Binding-site contacts:
Ligand atom C15 contacts residue HEM1 of chain 1.O at 3.3 Å.
Ligand atom C22 contacts residue ASN298 of chain 1.B at 3.1 Å.
Ligand atom N01 contacts residue GLU321 of chain 1.B at 2.7 Å (salt-bridge).
Ligand atom C19 contacts residue TYR435 of chain 1.B at 3.6 Å (hydrophobic).
Ligand atom C12 contacts residue HEM1 of chain 1.O at 3.1 Å.
Ligand atom N02 contacts residue GLU321 of chain 1.B at 2.7 Å (salt-bridge).
Ligand atom C06 contacts residue GLU321 of chain 1.B at 3.5 Å.
Ligand atom C07 contacts residue GLY315 of chain 1.B at 3.7 Å.
Ligand atom N02 contacts residue MET318 of chain 1.B at 4.0 Å.
Ligand atom C02 contacts residue GLU321 of chain 1.B at 3.5 Å.
Ligand atom N02 contacts residue TRP316 of chain 1.B at 2.8 Å (h-bond).
Ligand atom C03 contacts residue PRO294 of chain 1.B at 3.9 Å (hydrophobic).
Ligand atom N02 contacts residue TYR317 of chain 1.B at 3.8 Å.
Ligand atom C08 contacts residue GLU321 of chain 1.B at 3.4 Å.
Ligand atom C07 contacts residue SER314 of chain 1.B at 4.0 Å.
Ligand atom C02 contacts residue TRP316 of chain 1.B at 3.9 Å (hydrophobic).
Ligand atom C07 contacts residue HEM1 of chain 1.O at 3.7 Å.
Ligand atom F12 contacts residue GLN207 of chain 1.B at 3.0 Å.
Ligand atom C02 contacts residue HEM1 of chain 1.O at 3.7 Å.
Ligand atom C17 contacts residue HEM1 of chain 1.O at 3.0 Å.
Ligand atom C03 contacts residue HEM1 of chain 1.O at 3.4 Å.
Ligand atom C09 contacts residue HEM1 of chain 1.O at 3.6 Å.
Ligand atom C09 contacts residue VAL296 of chain 1.B at 3.5 Å (hydrophobic).
Ligand atom C16 contacts residue HEM1 of chain 1.O at 2.9 Å.
Ligand atom C19 contacts residue HEM1 of chain 1.O at 3.5 Å.
Ligand atom F13 contacts residue GLN207 of chain 1.B at 3.9 Å.
Ligand atom C07 contacts residue PRO294 of chain 1.B at 3.8 Å (hydrophobic).
Ligand atom N02 contacts residue HEM1 of chain 1.O at 3.4 Å.
Ligand atom C17 contacts residue TRP407 of chain 1.B at 3.4 Å (hydrophobic).
Ligand atom N01 contacts residue HEM1 of chain 1.O at 3.9 Å.
Ligand atom C07 contacts residue PHE313 of chain 1.B at 3.5 Å (hydrophobic).
Ligand atom C08 contacts residue HEM1 of chain 1.O at 3.3 Å.
Ligand atom C18 contacts residue HEM1 of chain 1.O at 3.8 Å.
Ligand atom C05 contacts residue VAL296 of chain 1.B at 3.6 Å (hydrophobic).
Ligand atom F12 contacts residue HEM1 of chain 1.O at 3.6 Å.
Ligand atom C11 contacts residue HEM1 of chain 1.O at 3.0 Å.
Ligand atom C12 contacts residue GLN207 of chain 1.B at 3.9 Å.
Ligand atom C17 contacts residue TYR435 of chain 1.B at 4.0 Å (hydrophobic).
Ligand atom C14 contacts residue HEM1 of chain 1.O at 3.8 Å.
Ligand atom C13 contacts residue HEM1 of chain 1.O at 3.4 Å.

A small-molecule ligand and the protein it binds are described below.
Small molecule (SMILES): Cc1cc(N)nc(CCc2cc(CCCN(C)C)c(F)c(F)c2F)c1

Sequence of chain 1.B:
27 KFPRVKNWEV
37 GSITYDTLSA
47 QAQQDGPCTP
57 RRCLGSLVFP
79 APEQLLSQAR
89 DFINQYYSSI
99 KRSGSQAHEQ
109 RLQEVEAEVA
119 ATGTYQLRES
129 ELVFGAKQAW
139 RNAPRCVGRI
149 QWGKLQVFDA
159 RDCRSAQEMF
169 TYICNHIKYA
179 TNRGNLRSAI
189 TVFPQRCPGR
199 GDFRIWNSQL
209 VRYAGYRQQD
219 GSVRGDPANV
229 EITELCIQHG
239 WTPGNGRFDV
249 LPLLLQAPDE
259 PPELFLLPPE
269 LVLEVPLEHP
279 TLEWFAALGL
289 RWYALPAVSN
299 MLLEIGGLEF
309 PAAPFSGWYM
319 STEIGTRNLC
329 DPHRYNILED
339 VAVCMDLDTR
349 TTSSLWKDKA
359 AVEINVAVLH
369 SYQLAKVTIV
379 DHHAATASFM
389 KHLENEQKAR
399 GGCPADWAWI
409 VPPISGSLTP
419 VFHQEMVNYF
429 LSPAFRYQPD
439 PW